Sequence of chain 1.A:
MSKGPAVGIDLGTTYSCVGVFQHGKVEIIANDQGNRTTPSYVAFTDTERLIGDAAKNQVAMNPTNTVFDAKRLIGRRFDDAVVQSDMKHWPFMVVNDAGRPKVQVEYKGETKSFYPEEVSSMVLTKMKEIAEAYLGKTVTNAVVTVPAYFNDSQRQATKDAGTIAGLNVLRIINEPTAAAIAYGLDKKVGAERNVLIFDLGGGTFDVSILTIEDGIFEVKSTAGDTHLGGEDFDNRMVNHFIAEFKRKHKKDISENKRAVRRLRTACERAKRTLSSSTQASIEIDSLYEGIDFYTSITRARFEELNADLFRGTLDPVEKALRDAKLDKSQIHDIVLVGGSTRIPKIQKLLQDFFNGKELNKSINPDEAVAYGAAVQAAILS

A protein and the small-molecule ligand that binds it are described below.
Small molecule (SMILES): COc1cccc2ncnc(N[C@@H]3C[C@H](CO)[C@@H](O)[C@H]3O)c12

Binding-site contacts:
Ligand atom C7 contacts residue ILE348 of chain 1.A at 3.8 Å (hydrophobic).
Ligand atom C12 contacts residue ARG347 of chain 1.A at 3.5 Å.
Ligand atom C6 contacts residue GLY344 of chain 1.A at 3.6 Å.
Ligand atom C1 contacts residue GLU273 of chain 1.A at 3.6 Å.
Ligand atom C8 contacts residue ARG347 of chain 1.A at 3.9 Å.
Ligand atom C9 contacts residue GLY344 of chain 1.A at 4.0 Å.
Ligand atom C13 contacts residue SER280 of chain 1.A at 3.6 Å.
Ligand atom C3 contacts residue SER345 of chain 1.A at 3.7 Å.
Ligand atom C9 contacts residue ARG347 of chain 1.A at 3.8 Å.
Ligand atom O3 contacts residue ARG347 of chain 1.A at 3.2 Å (salt-bridge).
Ligand atom N2 contacts residue ARG347 of chain 1.A at 3.9 Å.
Ligand atom O2 contacts residue LYS276 of chain 1.A at 2.9 Å (salt-bridge).
Ligand atom C7 contacts residue GLY344 of chain 1.A at 4.0 Å.
Ligand atom C6 contacts residue ARG277 of chain 1.A at 4.0 Å.
Ligand atom O2 contacts residue GLU273 of chain 1.A at 2.7 Å (salt-bridge).
Ligand atom C8 contacts residue ARG277 of chain 1.A at 3.8 Å.
Ligand atom O contacts residue GLY207 of chain 1.A at 3.6 Å (h-bond).
Ligand atom C11 contacts residue ARG277 of chain 1.A at 3.9 Å.
Ligand atom C11 contacts residue ARG347 of chain 1.A at 3.6 Å.
Ligand atom N1 contacts residue GLY344 of chain 1.A at 3.6 Å.
Ligand atom C13 contacts residue ARG347 of chain 1.A at 3.6 Å.
Ligand atom N contacts residue GLY344 of chain 1.A at 3.9 Å.
Ligand atom C5 contacts residue GLY207 of chain 1.A at 3.8 Å.
Ligand atom N1 contacts residue LYS276 of chain 1.A at 3.8 Å.
Ligand atom C7 contacts residue SER280 of chain 1.A at 3.6 Å.
Ligand atom C14 contacts residue ARG347 of chain 1.A at 3.6 Å.
Ligand atom C8 contacts residue SER280 of chain 1.A at 3.7 Å.
Ligand atom C10 contacts residue ARG277 of chain 1.A at 3.6 Å.
Ligand atom C14 contacts residue ARG277 of chain 1.A at 4.0 Å.
Ligand atom O1 contacts residue LYS276 of chain 1.A at 3.2 Å (salt-bridge).
Ligand atom C1 contacts residue LYS276 of chain 1.A at 3.8 Å.
Ligand atom C4 contacts residue SER345 of chain 1.A at 3.6 Å.
Ligand atom N2 contacts residue SER280 of chain 1.A at 2.7 Å (h-bond).
Ligand atom C10 contacts residue ARG347 of chain 1.A at 3.3 Å.
Ligand atom O3 contacts residue ARG277 of chain 1.A at 3.7 Å.
Ligand atom C4 contacts residue GLY344 of chain 1.A at 3.6 Å.
Ligand atom C9 contacts residue ARG277 of chain 1.A at 3.6 Å.
Ligand atom O1 contacts residue GLU236 of chain 1.A at 4.0 Å.
Ligand atom C13 contacts residue ARG277 of chain 1.A at 3.8 Å.
Ligand atom O1 contacts residue GLY235 of chain 1.A at 3.1 Å.